Sequence of chain 1.C:
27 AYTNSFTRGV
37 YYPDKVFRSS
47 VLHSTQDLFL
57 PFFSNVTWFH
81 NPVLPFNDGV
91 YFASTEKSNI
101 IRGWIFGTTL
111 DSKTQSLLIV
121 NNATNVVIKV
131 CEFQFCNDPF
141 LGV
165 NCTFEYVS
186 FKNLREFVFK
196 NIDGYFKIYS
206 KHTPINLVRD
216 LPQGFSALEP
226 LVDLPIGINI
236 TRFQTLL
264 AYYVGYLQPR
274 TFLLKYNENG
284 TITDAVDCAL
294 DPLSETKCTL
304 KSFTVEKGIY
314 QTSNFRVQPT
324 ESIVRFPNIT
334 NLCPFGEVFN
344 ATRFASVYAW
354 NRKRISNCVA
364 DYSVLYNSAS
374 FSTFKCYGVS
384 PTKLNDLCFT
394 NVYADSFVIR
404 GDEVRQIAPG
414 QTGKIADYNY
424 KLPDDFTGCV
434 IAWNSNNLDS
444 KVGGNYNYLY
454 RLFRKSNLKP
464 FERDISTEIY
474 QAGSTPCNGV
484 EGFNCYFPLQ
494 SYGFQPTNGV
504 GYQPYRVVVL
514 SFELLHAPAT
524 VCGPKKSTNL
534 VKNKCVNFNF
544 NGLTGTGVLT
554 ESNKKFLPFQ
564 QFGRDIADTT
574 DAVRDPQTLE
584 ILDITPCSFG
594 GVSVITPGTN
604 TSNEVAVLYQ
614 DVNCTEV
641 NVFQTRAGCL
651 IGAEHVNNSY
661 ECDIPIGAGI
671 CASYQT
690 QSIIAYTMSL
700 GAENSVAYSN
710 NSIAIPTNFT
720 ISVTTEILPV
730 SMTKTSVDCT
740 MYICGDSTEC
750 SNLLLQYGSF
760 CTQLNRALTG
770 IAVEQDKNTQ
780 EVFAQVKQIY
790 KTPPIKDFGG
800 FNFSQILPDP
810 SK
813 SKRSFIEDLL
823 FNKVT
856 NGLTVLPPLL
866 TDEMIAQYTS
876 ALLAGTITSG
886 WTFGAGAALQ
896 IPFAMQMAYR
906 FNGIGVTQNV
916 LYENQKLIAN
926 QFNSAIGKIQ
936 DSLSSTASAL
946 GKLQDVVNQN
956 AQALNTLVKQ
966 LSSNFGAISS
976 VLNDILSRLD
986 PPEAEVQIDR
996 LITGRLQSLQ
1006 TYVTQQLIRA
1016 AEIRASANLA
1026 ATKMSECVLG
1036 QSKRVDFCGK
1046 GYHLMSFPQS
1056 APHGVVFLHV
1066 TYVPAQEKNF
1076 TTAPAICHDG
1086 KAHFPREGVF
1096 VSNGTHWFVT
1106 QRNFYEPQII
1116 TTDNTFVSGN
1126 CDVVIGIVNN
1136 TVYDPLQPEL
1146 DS

Binding-site contacts:
Ligand atom C8 contacts residue GLU1072 of chain 1.C at 3.2 Å.
Ligand atom C3 contacts residue ASN1074 of chain 1.C at 3.8 Å.
Ligand atom C6 contacts residue ALA706 of chain 1.C at 4.3 Å (hydrophobic).
Ligand atom C8 contacts residue LYS1073 of chain 1.C at 3.7 Å.
Ligand atom O7 contacts residue ASN1074 of chain 1.C at 3.8 Å.
Ligand atom C8 contacts residue ASN1074 of chain 1.C at 3.8 Å.
Ligand atom C5 contacts residue ALA706 of chain 1.C at 4.2 Å (hydrophobic).
Ligand atom N2 contacts residue ASN1074 of chain 1.C at 2.9 Å (h-bond).
Ligand atom C4 contacts residue ASN1074 of chain 1.C at 4.2 Å.
Ligand atom O5 contacts residue ASN1074 of chain 1.C at 2.4 Å (h-bond).
Ligand atom C7 contacts residue ASN1074 of chain 1.C at 3.5 Å.
Ligand atom O6 contacts residue ALA706 of chain 1.C at 4.4 Å.
Ligand atom C2 contacts residue ASN1074 of chain 1.C at 2.4 Å.
Ligand atom C1 contacts residue ASN1074 of chain 1.C at 1.4 Å.
Ligand atom C5 contacts residue ASN1074 of chain 1.C at 3.7 Å.

This protein binds this small molecule.
Small molecule (SMILES): CC(=O)N[C@@H]1[C@@H](O)[C@H](O)[C@@H](CO)O[C@H]1O